This protein binds this small molecule.
Small molecule (SMILES): CO[P](=O)(O)O[C@H]1[C@@H](O)[C@H](n2ccc(=O)[nH]c2=O)O[C@@H]1COP(=O)(O)O

Sequence of chain 4.B:
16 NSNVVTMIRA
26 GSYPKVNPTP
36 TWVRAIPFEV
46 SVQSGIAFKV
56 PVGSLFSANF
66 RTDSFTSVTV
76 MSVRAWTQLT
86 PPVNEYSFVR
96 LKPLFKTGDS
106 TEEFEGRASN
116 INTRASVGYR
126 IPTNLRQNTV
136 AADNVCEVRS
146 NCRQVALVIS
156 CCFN

Sequence of chain 1.B:
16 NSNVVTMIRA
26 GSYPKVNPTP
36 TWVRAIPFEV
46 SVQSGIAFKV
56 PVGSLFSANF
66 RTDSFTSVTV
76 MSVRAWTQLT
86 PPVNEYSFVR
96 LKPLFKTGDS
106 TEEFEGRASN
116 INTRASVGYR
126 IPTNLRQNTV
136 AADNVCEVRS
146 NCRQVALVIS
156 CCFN

Binding-site contacts:
Ligand atom C5' contacts residue ARG125 of chain 1.B at 4.3 Å.
Ligand atom N1 contacts residue ARG125 of chain 1.B at 3.8 Å.
Ligand atom C5' contacts residue MET76 of chain 1.B at 4.2 Å (hydrophobic).
Ligand atom OP1 contacts residue ARG125 of chain 1.B at 3.0 Å (salt-bridge).
Ligand atom C4 contacts residue ASN16 of chain 4.B at 4.0 Å.
Ligand atom O4 contacts residue ARG125 of chain 1.B at 3.9 Å.
Ligand atom OP1 contacts residue ILE23 of chain 4.B at 3.6 Å.
Ligand atom O4 contacts residue THR21 of chain 4.B at 4.1 Å.
Ligand atom OP2 contacts residue ILE23 of chain 4.B at 4.1 Å.
Ligand atom N1 contacts residue ASN16 of chain 4.B at 4.4 Å.
Ligand atom C6 contacts residue ARG125 of chain 1.B at 3.6 Å.
Ligand atom O4 contacts residue ASN16 of chain 4.B at 4.4 Å.
Ligand atom N3 contacts residue ASN16 of chain 4.B at 2.8 Å (h-bond).
Ligand atom OP1 contacts residue ARG131 of chain 1.B at 3.4 Å (salt-bridge).
Ligand atom C5 contacts residue ARG125 of chain 1.B at 3.6 Å.
Ligand atom C2 contacts residue ASN16 of chain 4.B at 3.1 Å.
Ligand atom OP3 contacts residue SER77 of chain 1.B at 4.3 Å.
Ligand atom C5' contacts residue ARG131 of chain 1.B at 3.4 Å.
Ligand atom C4 contacts residue SER17 of chain 4.B at 4.1 Å.
Ligand atom C4' contacts residue ARG125 of chain 1.B at 4.4 Å.
Ligand atom O2 contacts residue ARG125 of chain 1.B at 4.1 Å.
Ligand atom OP2 contacts residue ARG131 of chain 1.B at 3.8 Å.
Ligand atom N3 contacts residue SER17 of chain 4.B at 4.3 Å.
Ligand atom P contacts residue ARG125 of chain 1.B at 3.9 Å.
Ligand atom OP3 contacts residue ILE23 of chain 4.B at 4.3 Å.
Ligand atom O2 contacts residue ASN16 of chain 4.B at 2.6 Å (h-bond).
Ligand atom O4 contacts residue SER17 of chain 4.B at 3.2 Å.
Ligand atom O3' contacts residue ARG125 of chain 1.B at 4.2 Å.
Ligand atom C2' contacts residue ARG125 of chain 1.B at 3.8 Å.
Ligand atom C4 contacts residue ARG125 of chain 1.B at 3.6 Å.
Ligand atom P contacts residue ILE23 of chain 4.B at 4.2 Å.
Ligand atom C1' contacts residue ARG125 of chain 1.B at 4.3 Å.
Ligand atom OP2 contacts residue SER77 of chain 1.B at 3.9 Å.
Ligand atom O5' contacts residue ARG125 of chain 1.B at 3.2 Å (salt-bridge).
Ligand atom P contacts residue ARG131 of chain 1.B at 3.6 Å.
Ligand atom C3' contacts residue ARG125 of chain 1.B at 3.4 Å.
Ligand atom O5' contacts residue ARG131 of chain 1.B at 2.9 Å (salt-bridge).
Ligand atom OP3 contacts residue ARG125 of chain 1.B at 2.7 Å.
Ligand atom N3 contacts residue ARG125 of chain 1.B at 3.7 Å.
Ligand atom C2 contacts residue ARG125 of chain 1.B at 3.9 Å.